Sequence of chain 1.Q:
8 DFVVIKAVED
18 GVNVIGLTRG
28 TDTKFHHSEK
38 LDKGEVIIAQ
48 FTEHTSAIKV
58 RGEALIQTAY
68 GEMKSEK

Sequence of chain 1.R:
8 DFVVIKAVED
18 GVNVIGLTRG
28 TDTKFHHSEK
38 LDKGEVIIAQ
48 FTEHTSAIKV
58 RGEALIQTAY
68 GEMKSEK

A small-molecule ligand and the protein it binds are described below.
Small molecule (SMILES): N[C@@H](Cc1c[nH]c2ccccc12)C(=O)O

Binding-site contacts:
Ligand atom CB contacts residue THR30 of chain 1.Q at 3.5 Å.
Ligand atom C contacts residue GLU50 of chain 1.R at 4.0 Å.
Ligand atom OXT contacts residue HIS51 of chain 1.R at 3.8 Å.
Ligand atom CD1 contacts residue SER53 of chain 1.Q at 3.5 Å.
Ligand atom CB contacts residue THR25 of chain 1.Q at 3.7 Å.
Ligand atom OXT contacts residue THR52 of chain 1.R at 2.8 Å (h-bond).
Ligand atom CG contacts residue SER53 of chain 1.Q at 3.9 Å.
Ligand atom C contacts residue THR52 of chain 1.R at 3.9 Å.
Ligand atom CA contacts residue THR30 of chain 1.Q at 3.2 Å.
Ligand atom CD1 contacts residue GLN47 of chain 1.R at 3.6 Å.
Ligand atom O contacts residue GLU50 of chain 1.R at 3.3 Å (salt-bridge).
Ligand atom CA contacts residue THR25 of chain 1.Q at 3.8 Å.
Ligand atom N contacts residue THR30 of chain 1.Q at 2.8 Å (h-bond).
Ligand atom OXT contacts residue GLU50 of chain 1.R at 3.9 Å.
Ligand atom CH2 contacts residue GLY23 of chain 1.R at 3.5 Å.
Ligand atom NE1 contacts residue ALA46 of chain 1.R at 3.8 Å.
Ligand atom CA contacts residue GLY27 of chain 1.Q at 3.5 Å.
Ligand atom C contacts residue THR49 of chain 1.R at 3.4 Å.
Ligand atom O contacts residue GLY27 of chain 1.Q at 3.0 Å (h-bond).
Ligand atom O contacts residue ARG26 of chain 1.Q at 3.5 Å.
Ligand atom OXT contacts residue GLY27 of chain 1.Q at 4.0 Å.
Ligand atom CH2 contacts residue ILE22 of chain 1.R at 3.9 Å (hydrophobic).
Ligand atom CE3 contacts residue HIS34 of chain 1.R at 4.0 Å.
Ligand atom O contacts residue THR25 of chain 1.Q at 4.0 Å.
Ligand atom CZ2 contacts residue ALA46 of chain 1.R at 4.0 Å (hydrophobic).
Ligand atom N contacts residue GLY27 of chain 1.Q at 2.7 Å (h-bond).
Ligand atom CZ3 contacts residue HIS34 of chain 1.R at 4.0 Å.
Ligand atom C contacts residue SER53 of chain 1.Q at 3.6 Å.
Ligand atom NE1 contacts residue GLN47 of chain 1.R at 2.9 Å (h-bond).
Ligand atom O contacts residue THR49 of chain 1.R at 3.5 Å (h-bond).
Ligand atom CZ3 contacts residue GLY23 of chain 1.R at 3.5 Å.
Ligand atom CD1 contacts residue THR49 of chain 1.R at 3.9 Å.
Ligand atom N contacts residue THR25 of chain 1.Q at 2.9 Å (h-bond).
Ligand atom CE3 contacts residue HIS33 of chain 1.R at 3.9 Å.
Ligand atom OXT contacts residue THR49 of chain 1.R at 2.5 Å (h-bond).
Ligand atom CB contacts residue SER53 of chain 1.Q at 3.4 Å.
Ligand atom CZ2 contacts residue ILE55 of chain 1.R at 4.0 Å (hydrophobic).
Ligand atom O contacts residue SER53 of chain 1.Q at 2.9 Å (h-bond).
Ligand atom C contacts residue GLY27 of chain 1.Q at 3.4 Å.
Ligand atom N contacts residue ASP29 of chain 1.Q at 3.0 Å (salt-bridge).